Sequence of chain 26.C:
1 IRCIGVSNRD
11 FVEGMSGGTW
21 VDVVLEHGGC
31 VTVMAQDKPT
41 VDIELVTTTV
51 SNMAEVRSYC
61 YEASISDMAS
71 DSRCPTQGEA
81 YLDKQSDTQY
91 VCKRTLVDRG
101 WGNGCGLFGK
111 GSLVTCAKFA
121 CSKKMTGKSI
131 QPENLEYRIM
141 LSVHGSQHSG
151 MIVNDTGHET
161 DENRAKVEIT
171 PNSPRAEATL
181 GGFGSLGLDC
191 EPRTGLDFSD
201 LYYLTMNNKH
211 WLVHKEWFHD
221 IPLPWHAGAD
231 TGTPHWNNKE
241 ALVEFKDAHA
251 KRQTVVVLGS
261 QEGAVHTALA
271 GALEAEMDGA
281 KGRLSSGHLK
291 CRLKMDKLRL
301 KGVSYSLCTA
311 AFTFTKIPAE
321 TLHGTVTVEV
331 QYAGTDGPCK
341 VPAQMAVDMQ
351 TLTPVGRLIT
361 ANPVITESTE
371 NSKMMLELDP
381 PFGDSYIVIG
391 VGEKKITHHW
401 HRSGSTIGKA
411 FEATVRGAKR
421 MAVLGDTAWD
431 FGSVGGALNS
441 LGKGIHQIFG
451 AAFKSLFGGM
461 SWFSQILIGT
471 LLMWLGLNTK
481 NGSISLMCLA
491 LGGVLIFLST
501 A

This small molecule binds to this protein.
Small molecule (SMILES): CC(=O)N[C@H]1[C@H](O[C@H]2[C@H](O)[C@@H](NC(C)=O)CO[C@@H]2CO)O[C@H](CO)[C@@H](O)[C@@H]1O

Binding-site contacts:
Ligand atom C7 contacts residue ASN154 of chain 26.C at 2.2 Å.
Ligand atom O5 contacts residue ASN154 of chain 26.C at 4.1 Å.
Ligand atom C8 contacts residue ASN154 of chain 26.C at 2.3 Å.
Ligand atom C6 contacts residue THR156 of chain 26.C at 3.7 Å.
Ligand atom C5 contacts residue THR156 of chain 26.C at 4.1 Å.
Ligand atom O5 contacts residue THR156 of chain 26.C at 4.0 Å.
Ligand atom C2 contacts residue ASN154 of chain 26.C at 3.6 Å.
Ligand atom N2 contacts residue ASN154 of chain 26.C at 3.2 Å (h-bond).
Ligand atom C1 contacts residue THR156 of chain 26.C at 4.2 Å.
Ligand atom O7 contacts residue VAL153 of chain 26.C at 4.1 Å.
Ligand atom O6 contacts residue THR156 of chain 26.C at 2.7 Å (h-bond).
Ligand atom O7 contacts residue GLY150 of chain 26.C at 4.2 Å.
Ligand atom C1 contacts residue ASN154 of chain 26.C at 3.0 Å.
Ligand atom O7 contacts residue ASN154 of chain 26.C at 2.1 Å (h-bond).